Binding-site contacts:
Ligand atom C4 contacts residue GLU168 of chain 3.C at 4.0 Å.
Ligand atom O7 contacts residue ASN152 of chain 3.C at 4.5 Å.
Ligand atom C6 contacts residue ASN152 of chain 3.C at 3.9 Å.
Ligand atom C5 contacts residue ARG167 of chain 3.C at 3.7 Å.
Ligand atom C5 contacts residue ASN152 of chain 3.C at 4.5 Å.
Ligand atom C5 contacts residue ILE171 of chain 3.C at 4.0 Å (hydrophobic).
Ligand atom C4 contacts residue ILE171 of chain 3.C at 4.3 Å (hydrophobic).
Ligand atom C5 contacts residue LEU158 of chain 3.C at 4.4 Å (hydrophobic).
Ligand atom C3 contacts residue GLU168 of chain 3.C at 4.1 Å.
Ligand atom O8 contacts residue ARG167 of chain 3.C at 3.6 Å.
Ligand atom C3 contacts residue ARG167 of chain 3.C at 3.9 Å.
Ligand atom F9 contacts residue ILE171 of chain 3.C at 3.4 Å.
Ligand atom C2 contacts residue ARG167 of chain 3.C at 3.8 Å.
Ligand atom O7 contacts residue ASN159 of chain 3.C at 4.2 Å.
Ligand atom C6 contacts residue ALA153 of chain 3.C at 4.5 Å (hydrophobic).
Ligand atom O8 contacts residue PRO164 of chain 3.C at 3.5 Å.
Ligand atom O7 contacts residue ALA153 of chain 3.C at 4.0 Å.
Ligand atom C3 contacts residue PRO164 of chain 3.C at 3.9 Å (hydrophobic).
Ligand atom C4 contacts residue ARG167 of chain 3.C at 3.7 Å.
Ligand atom C4 contacts residue PRO164 of chain 3.C at 4.5 Å (hydrophobic).
Ligand atom C2 contacts residue PRO164 of chain 3.C at 4.4 Å (hydrophobic).
Ligand atom F9 contacts residue GLU168 of chain 3.C at 3.3 Å.
Ligand atom C6 contacts residue LEU158 of chain 3.C at 4.3 Å (hydrophobic).
Ligand atom O7 contacts residue ARG167 of chain 3.C at 3.1 Å (salt-bridge).
Ligand atom C6 contacts residue ARG167 of chain 3.C at 3.8 Å.
Ligand atom F9 contacts residue ARG167 of chain 3.C at 3.7 Å.
Ligand atom C1 contacts residue ARG167 of chain 3.C at 3.4 Å.

A protein and the small-molecule ligand that binds it are described below.
Small molecule (SMILES): Oc1ccc(F)cc1O

Sequence of chain 3.C:
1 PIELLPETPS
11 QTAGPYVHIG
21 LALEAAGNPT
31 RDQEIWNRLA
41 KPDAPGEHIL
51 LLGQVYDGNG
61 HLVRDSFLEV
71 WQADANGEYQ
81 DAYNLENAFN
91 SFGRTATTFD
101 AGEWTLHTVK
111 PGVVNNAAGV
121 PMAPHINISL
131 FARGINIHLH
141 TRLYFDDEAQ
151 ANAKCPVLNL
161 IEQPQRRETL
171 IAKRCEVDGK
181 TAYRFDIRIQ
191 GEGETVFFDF